A protein and the small-molecule ligand that binds it are described below.
Small molecule (SMILES): COc1ccc(C[C@H](NC(=O)[C@H](C)NC(=O)CN2CCOCC2)C(=O)N[C@@H](C[C@@H]2CCC[C@@H]3CCCC[C@H]32)[C@@H](O)C(C)(C)O)cc1

Sequence of chain 1.W:
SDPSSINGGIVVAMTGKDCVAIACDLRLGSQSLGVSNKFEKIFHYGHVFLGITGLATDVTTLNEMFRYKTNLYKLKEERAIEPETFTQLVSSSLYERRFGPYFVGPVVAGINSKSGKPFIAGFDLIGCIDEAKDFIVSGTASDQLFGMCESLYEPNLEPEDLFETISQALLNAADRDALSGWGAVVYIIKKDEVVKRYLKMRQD

Binding-site contacts:
Ligand atom C32 contacts residue GW21 of chain 1.OA at 0.2 Å.
Ligand atom C24 contacts residue GW21 of chain 1.OA at 0.1 Å.
Ligand atom C27 contacts residue GW21 of chain 1.OA at 0.1 Å.
Ligand atom O34 contacts residue GW21 of chain 1.OA at 0.1 Å (h-bond).
Ligand atom C43 contacts residue GW21 of chain 1.OA at 0.1 Å.
Ligand atom C6 contacts residue GW21 of chain 1.OA at 0.1 Å.
Ligand atom C40 contacts residue GW21 of chain 1.OA at 0.1 Å.
Ligand atom C26 contacts residue GW21 of chain 1.OA at 0.1 Å.
Ligand atom C42 contacts residue GW21 of chain 1.OA at 0.1 Å.
Ligand atom C2 contacts residue GW21 of chain 1.OA at 0.1 Å.
Ligand atom N28 contacts residue GW21 of chain 1.OA at 0.1 Å (h-bond).
Ligand atom C38 contacts residue GW21 of chain 1.OA at 0.2 Å.
Ligand atom N31 contacts residue GW21 of chain 1.OA at 0.1 Å (h-bond).
Ligand atom C7 contacts residue GW21 of chain 1.OA at 0.1 Å.
Ligand atom C44 contacts residue GW21 of chain 1.OA at 0.1 Å.
Ligand atom C50 contacts residue GW21 of chain 1.OA at 0.2 Å.
Ligand atom C41 contacts residue GW21 of chain 1.OA at 0.1 Å.
Ligand atom O21 contacts residue GW21 of chain 1.OA at 0.2 Å (h-bond).
Ligand atom C47 contacts residue GW21 of chain 1.OA at 0.1 Å.
Ligand atom C9 contacts residue GW21 of chain 1.OA at 0.2 Å.
Ligand atom C23 contacts residue GW21 of chain 1.OA at 0.1 Å.
Ligand atom C29 contacts residue GW21 of chain 1.OA at 0.2 Å.
Ligand atom C8 contacts residue GW21 of chain 1.OA at 0.1 Å.
Ligand atom N25 contacts residue GW21 of chain 1.OA at 0.1 Å (h-bond).
Ligand atom N22 contacts residue GW21 of chain 1.OA at 0.1 Å (h-bond).
Ligand atom O45 contacts residue GW21 of chain 1.OA at 0.1 Å (h-bond).
Ligand atom C48 contacts residue GW21 of chain 1.OA at 0.1 Å.
Ligand atom C4 contacts residue GW21 of chain 1.OA at 0.1 Å.
Ligand atom O49 contacts residue GW21 of chain 1.OA at 0.2 Å (h-bond).
Ligand atom C35 contacts residue GW21 of chain 1.OA at 0.1 Å.
Ligand atom C5 contacts residue GW21 of chain 1.OA at 0.0 Å.
Ligand atom C51 contacts residue GW21 of chain 1.OA at 0.2 Å.
Ligand atom C33 contacts residue GW21 of chain 1.OA at 0.2 Å.
Ligand atom C53 contacts residue GW21 of chain 1.OA at 0.1 Å.
Ligand atom C30 contacts residue GW21 of chain 1.OA at 0.1 Å.
Ligand atom C52 contacts residue GW21 of chain 1.OA at 0.2 Å.
Ligand atom C3 contacts residue GW21 of chain 1.OA at 0.1 Å.
Ligand atom C1 contacts residue GW21 of chain 1.OA at 0.1 Å.
Ligand atom O39 contacts residue GW21 of chain 1.OA at 0.1 Å (h-bond).
Ligand atom C36 contacts residue GW21 of chain 1.OA at 0.2 Å.

Sequence of chain 1.V:
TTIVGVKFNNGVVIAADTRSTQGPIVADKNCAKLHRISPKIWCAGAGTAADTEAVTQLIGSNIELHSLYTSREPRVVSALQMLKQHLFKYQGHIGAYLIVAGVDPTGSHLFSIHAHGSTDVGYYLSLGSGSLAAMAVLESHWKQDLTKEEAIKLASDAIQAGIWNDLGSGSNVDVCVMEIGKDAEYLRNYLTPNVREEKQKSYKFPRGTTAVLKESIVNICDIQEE